This small molecule binds to this protein.
Small molecule (SMILES): CCN[C@@](C)(c1ccc(F)cc1)c1cnc(N2CCN(c3ncnn4cc(-c5cnn(C)c5)cc34)CC2)nc1

Sequence of chain 1.B:
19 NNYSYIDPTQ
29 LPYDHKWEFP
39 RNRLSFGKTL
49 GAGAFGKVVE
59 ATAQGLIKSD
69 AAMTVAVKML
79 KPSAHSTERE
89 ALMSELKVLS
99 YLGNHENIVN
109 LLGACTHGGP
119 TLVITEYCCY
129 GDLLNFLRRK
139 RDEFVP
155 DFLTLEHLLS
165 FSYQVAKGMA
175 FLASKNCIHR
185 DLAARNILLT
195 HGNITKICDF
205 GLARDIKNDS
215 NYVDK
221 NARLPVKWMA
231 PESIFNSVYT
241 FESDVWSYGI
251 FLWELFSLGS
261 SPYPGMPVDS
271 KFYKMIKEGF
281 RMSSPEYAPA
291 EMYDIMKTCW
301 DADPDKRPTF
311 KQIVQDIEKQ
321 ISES

Binding-site contacts:
Ligand atom C09 contacts residue LEU48 of chain 1.B at 3.7 Å (hydrophobic).
Ligand atom C29 contacts residue LYS55 of chain 1.B at 3.4 Å.
Ligand atom C28 contacts residue LYS76 of chain 1.B at 3.5 Å.
Ligand atom N37 contacts residue CYS126 of chain 1.B at 3.2 Å (h-bond).
Ligand atom C39 contacts residue GLY129 of chain 1.B at 3.7 Å.
Ligand atom C07 contacts residue TYR125 of chain 1.B at 3.6 Å (hydrophobic).
Ligand atom C07 contacts residue CYS126 of chain 1.B at 3.1 Å (hydrophobic).
Ligand atom F31 contacts residue LEU78 of chain 1.B at 3.1 Å.
Ligand atom N22 contacts residue GLY49 of chain 1.B at 3.6 Å.
Ligand atom N37 contacts residue LEU192 of chain 1.B at 3.7 Å.
Ligand atom C29 contacts residue GLY54 of chain 1.B at 3.7 Å.
Ligand atom C24 contacts residue GLY54 of chain 1.B at 3.8 Å.
Ligand atom C30 contacts residue GLY54 of chain 1.B at 3.6 Å.
Ligand atom C36 contacts residue LEU192 of chain 1.B at 3.5 Å (hydrophobic).
Ligand atom N37 contacts residue GLU124 of chain 1.B at 3.7 Å.
Ligand atom C04 contacts residue GLY129 of chain 1.B at 3.5 Å.
Ligand atom F31 contacts residue MET77 of chain 1.B at 3.4 Å.
Ligand atom C30 contacts residue LYS55 of chain 1.B at 3.5 Å.
Ligand atom C36 contacts residue ALA74 of chain 1.B at 3.5 Å (hydrophobic).
Ligand atom N35 contacts residue LEU192 of chain 1.B at 3.4 Å.
Ligand atom C19 contacts residue ASP203 of chain 1.B at 3.8 Å.
Ligand atom C10 contacts residue LEU192 of chain 1.B at 3.4 Å (hydrophobic).
Ligand atom C28 contacts residue MET77 of chain 1.B at 3.8 Å (hydrophobic).
Ligand atom C09 contacts residue LEU192 of chain 1.B at 3.5 Å (hydrophobic).
Ligand atom N18 contacts residue VAL56 of chain 1.B at 3.6 Å.
Ligand atom C36 contacts residue GLU124 of chain 1.B at 3.2 Å.
Ligand atom C24 contacts residue GLY51 of chain 1.B at 3.5 Å.
Ligand atom N08 contacts residue LEU48 of chain 1.B at 3.8 Å.
Ligand atom C29 contacts residue LYS76 of chain 1.B at 3.5 Å.
Ligand atom N08 contacts residue LEU192 of chain 1.B at 3.7 Å.
Ligand atom C27 contacts residue LYS76 of chain 1.B at 3.5 Å.
Ligand atom C04 contacts residue CYS126 of chain 1.B at 3.4 Å (hydrophobic).
Ligand atom N37 contacts residue TYR125 of chain 1.B at 3.7 Å.
Ligand atom N03 contacts residue GLY129 of chain 1.B at 3.7 Å.
Ligand atom C26 contacts residue LYS76 of chain 1.B at 3.7 Å.
Ligand atom C29 contacts residue MET77 of chain 1.B at 3.4 Å (hydrophobic).
Ligand atom C34 contacts residue ASP203 of chain 1.B at 3.5 Å.
Ligand atom C17 contacts residue VAL56 of chain 1.B at 3.5 Å (hydrophobic).
Ligand atom C04 contacts residue TYR125 of chain 1.B at 3.6 Å (hydrophobic).
Ligand atom C05 contacts residue GLY129 of chain 1.B at 3.5 Å.